The small molecule below binds the protein below.
Small molecule (SMILES): NC(=O)C[C@H](N)C(=O)O

Sequence of chain 1.A:
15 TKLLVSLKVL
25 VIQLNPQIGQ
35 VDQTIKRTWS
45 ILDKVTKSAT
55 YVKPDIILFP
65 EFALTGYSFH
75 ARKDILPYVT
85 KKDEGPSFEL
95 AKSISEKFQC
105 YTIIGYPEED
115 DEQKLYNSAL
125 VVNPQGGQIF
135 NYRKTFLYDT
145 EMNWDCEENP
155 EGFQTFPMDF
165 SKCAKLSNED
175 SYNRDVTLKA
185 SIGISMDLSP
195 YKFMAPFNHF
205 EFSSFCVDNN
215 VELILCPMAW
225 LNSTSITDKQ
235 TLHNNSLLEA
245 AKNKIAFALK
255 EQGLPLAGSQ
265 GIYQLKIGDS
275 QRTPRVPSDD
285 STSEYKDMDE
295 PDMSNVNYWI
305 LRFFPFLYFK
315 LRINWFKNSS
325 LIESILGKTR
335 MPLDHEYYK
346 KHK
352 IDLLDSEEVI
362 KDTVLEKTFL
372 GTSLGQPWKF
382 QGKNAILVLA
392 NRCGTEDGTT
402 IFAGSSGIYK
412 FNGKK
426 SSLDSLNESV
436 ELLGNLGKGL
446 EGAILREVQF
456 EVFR

Binding-site contacts:
Ligand atom O contacts residue TRP224 of chain 1.A at 3.4 Å.
Ligand atom ND2 contacts residue GLU65 of chain 1.A at 3.6 Å.
Ligand atom OD1 contacts residue GLU145 of chain 1.A at 4.4 Å.
Ligand atom O contacts residue LEU225 of chain 1.A at 2.6 Å (h-bond).
Ligand atom OD1 contacts residue TYR71 of chain 1.A at 3.6 Å.
Ligand atom N contacts residue GLY1 of chain 1.C at 2.7 Å (h-bond).
Ligand atom CG contacts residue ALA223 of chain 1.A at 3.9 Å (hydrophobic).
Ligand atom N contacts residue MET190 of chain 1.A at 3.6 Å.
Ligand atom N contacts residue SER193 of chain 1.A at 4.1 Å.
Ligand atom CA contacts residue SER189 of chain 1.A at 4.3 Å.
Ligand atom OD1 contacts residue LYS138 of chain 1.A at 2.9 Å (salt-bridge).
Ligand atom ND2 contacts residue ALA223 of chain 1.A at 3.0 Å (h-bond).
Ligand atom CB contacts residue SER189 of chain 1.A at 4.4 Å.
Ligand atom O contacts residue ALA223 of chain 1.A at 4.2 Å.
Ligand atom N contacts residue TRP224 of chain 1.A at 3.4 Å.
Ligand atom CB contacts residue TYR142 of chain 1.A at 3.8 Å (hydrophobic).
Ligand atom N contacts residue SER189 of chain 1.A at 4.2 Å.
Ligand atom OD1 contacts residue SER189 of chain 1.A at 2.9 Å (h-bond).
Ligand atom ND2 contacts residue LYS138 of chain 1.A at 3.9 Å.
Ligand atom CG contacts residue LYS138 of chain 1.A at 3.8 Å.
Ligand atom CB contacts residue LEU225 of chain 1.A at 4.4 Å (hydrophobic).
Ligand atom CA contacts residue ALA223 of chain 1.A at 4.3 Å (hydrophobic).
Ligand atom OD1 contacts residue MET190 of chain 1.A at 3.3 Å.
Ligand atom ND2 contacts residue TYR71 of chain 1.A at 3.2 Å (h-bond).
Ligand atom O contacts residue GLY1 of chain 1.C at 2.2 Å (h-bond).
Ligand atom ND2 contacts residue SER189 of chain 1.A at 3.1 Å (h-bond).
Ligand atom CG contacts residue TYR71 of chain 1.A at 3.6 Å (hydrophobic).
Ligand atom CA contacts residue GLY1 of chain 1.C at 2.4 Å.
Ligand atom CG contacts residue SER189 of chain 1.A at 3.2 Å.
Ligand atom CA contacts residue TRP224 of chain 1.A at 3.5 Å (hydrophobic).
Ligand atom CG contacts residue TYR142 of chain 1.A at 3.8 Å (hydrophobic).
Ligand atom CB contacts residue GLY1 of chain 1.C at 3.5 Å.
Ligand atom C contacts residue LEU225 of chain 1.A at 3.8 Å (hydrophobic).
Ligand atom CB contacts residue ALA223 of chain 1.A at 3.9 Å (hydrophobic).
Ligand atom C contacts residue TRP224 of chain 1.A at 3.5 Å (hydrophobic).
Ligand atom CG contacts residue MET190 of chain 1.A at 4.3 Å (hydrophobic).
Ligand atom C contacts residue GLY1 of chain 1.C at 1.3 Å.
Ligand atom OD1 contacts residue TYR142 of chain 1.A at 3.1 Å.